Binding-site contacts:
Ligand atom N2 contacts residue ASN211 of chain 1.A at 2.9 Å (h-bond).
Ligand atom C2 contacts residue ASN211 of chain 1.A at 2.5 Å.
Ligand atom C5 contacts residue ASN211 of chain 1.A at 3.7 Å.
Ligand atom O5 contacts residue ASN211 of chain 1.A at 2.4 Å (h-bond).
Ligand atom C6 contacts residue GLU277 of chain 1.A at 3.8 Å.
Ligand atom O6 contacts residue PHE215 of chain 1.A at 4.5 Å.
Ligand atom O7 contacts residue TRP535 of chain 2.A at 3.9 Å.
Ligand atom C3 contacts residue ASN211 of chain 1.A at 3.8 Å.
Ligand atom C8 contacts residue TRP535 of chain 2.A at 4.5 Å (hydrophobic).
Ligand atom C1 contacts residue PHE81 of chain 1.A at 4.2 Å (hydrophobic).
Ligand atom O6 contacts residue GLU277 of chain 1.A at 3.0 Å (salt-bridge).
Ligand atom C4 contacts residue ASN211 of chain 1.A at 4.2 Å.
Ligand atom C8 contacts residue ASN211 of chain 1.A at 4.2 Å.
Ligand atom C7 contacts residue ASN211 of chain 1.A at 3.0 Å.
Ligand atom O7 contacts residue ASN211 of chain 1.A at 2.7 Å (h-bond).
Ligand atom C1 contacts residue ASN211 of chain 1.A at 1.4 Å.
Ligand atom O5 contacts residue PHE215 of chain 1.A at 4.5 Å.

Sequence of chain 1.A:
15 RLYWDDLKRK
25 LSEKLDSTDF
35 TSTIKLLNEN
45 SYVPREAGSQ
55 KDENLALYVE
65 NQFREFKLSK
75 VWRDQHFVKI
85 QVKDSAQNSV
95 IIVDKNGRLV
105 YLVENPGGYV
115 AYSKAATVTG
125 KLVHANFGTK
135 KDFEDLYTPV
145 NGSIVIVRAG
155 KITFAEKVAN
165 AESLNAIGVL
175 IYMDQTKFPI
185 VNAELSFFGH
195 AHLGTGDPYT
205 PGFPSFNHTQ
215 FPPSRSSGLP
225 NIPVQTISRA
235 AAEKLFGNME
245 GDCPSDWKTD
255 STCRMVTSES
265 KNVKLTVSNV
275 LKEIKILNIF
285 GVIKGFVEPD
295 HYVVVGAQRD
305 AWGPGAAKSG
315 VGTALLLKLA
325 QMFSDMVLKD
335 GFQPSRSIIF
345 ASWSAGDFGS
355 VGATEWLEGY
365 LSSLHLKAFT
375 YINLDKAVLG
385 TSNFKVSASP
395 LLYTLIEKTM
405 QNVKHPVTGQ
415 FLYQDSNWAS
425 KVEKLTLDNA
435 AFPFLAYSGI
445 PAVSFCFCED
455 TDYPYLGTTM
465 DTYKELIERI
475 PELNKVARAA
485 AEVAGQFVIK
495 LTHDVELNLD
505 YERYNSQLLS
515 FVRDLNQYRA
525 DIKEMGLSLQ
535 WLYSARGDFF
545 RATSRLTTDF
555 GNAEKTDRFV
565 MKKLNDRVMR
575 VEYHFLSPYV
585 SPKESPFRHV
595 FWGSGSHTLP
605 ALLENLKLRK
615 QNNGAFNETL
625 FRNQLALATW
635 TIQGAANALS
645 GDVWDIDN

Sequence of chain 2.A:
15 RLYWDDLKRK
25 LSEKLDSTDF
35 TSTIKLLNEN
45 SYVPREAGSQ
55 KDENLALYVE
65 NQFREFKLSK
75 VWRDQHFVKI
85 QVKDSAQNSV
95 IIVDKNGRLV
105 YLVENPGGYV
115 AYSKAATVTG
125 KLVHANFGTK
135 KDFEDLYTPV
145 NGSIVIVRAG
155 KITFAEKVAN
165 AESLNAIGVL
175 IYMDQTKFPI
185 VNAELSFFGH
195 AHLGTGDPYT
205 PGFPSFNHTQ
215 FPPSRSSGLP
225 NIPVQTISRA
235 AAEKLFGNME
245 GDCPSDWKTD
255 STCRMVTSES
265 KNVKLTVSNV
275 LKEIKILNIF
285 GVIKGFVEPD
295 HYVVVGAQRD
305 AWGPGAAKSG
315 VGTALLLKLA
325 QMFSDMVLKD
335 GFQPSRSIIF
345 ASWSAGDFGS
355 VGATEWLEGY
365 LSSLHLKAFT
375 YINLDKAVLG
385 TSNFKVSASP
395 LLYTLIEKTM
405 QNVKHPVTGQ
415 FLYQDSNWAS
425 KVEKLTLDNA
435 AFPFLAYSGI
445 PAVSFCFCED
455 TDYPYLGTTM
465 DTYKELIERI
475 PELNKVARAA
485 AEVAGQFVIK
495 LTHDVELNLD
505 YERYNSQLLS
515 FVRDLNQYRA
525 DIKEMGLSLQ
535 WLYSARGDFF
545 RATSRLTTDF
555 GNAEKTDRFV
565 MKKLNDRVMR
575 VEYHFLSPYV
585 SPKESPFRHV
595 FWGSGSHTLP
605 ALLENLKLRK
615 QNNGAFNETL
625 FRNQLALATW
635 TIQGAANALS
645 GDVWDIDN

The small molecule below binds the protein below.
Small molecule (SMILES): CC(=O)N[C@@H]1[C@@H](O)[C@H](O)[C@@H](CO)O[C@H]1O